Sequence of chain 1.B:
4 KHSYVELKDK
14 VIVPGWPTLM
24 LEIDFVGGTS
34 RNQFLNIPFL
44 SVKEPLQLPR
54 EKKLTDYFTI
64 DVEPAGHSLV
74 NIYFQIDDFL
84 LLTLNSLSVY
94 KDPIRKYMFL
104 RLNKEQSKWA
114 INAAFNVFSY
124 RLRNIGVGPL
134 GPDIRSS

Binding-site contacts:
Ligand atom N2 contacts residue VAL65 of chain 1.B at 3.6 Å (h-bond).
Ligand atom N3 contacts residue GLY131 of chain 1.A at 3.8 Å.
Ligand atom O6 contacts residue VAL120 of chain 1.B at 3.4 Å.
Ligand atom N2 contacts residue PHE118 of chain 1.B at 3.5 Å.
Ligand atom C2 contacts residue GLY131 of chain 1.A at 3.5 Å.
Ligand atom N2 contacts residue GLU66 of chain 1.B at 3.4 Å (salt-bridge).
Ligand atom N3 contacts residue PHE118 of chain 1.B at 3.5 Å (h-bond).
Ligand atom C2' contacts residue VAL130 of chain 1.A at 3.7 Å (hydrophobic).
Ligand atom N1 contacts residue PHE118 of chain 1.B at 3.1 Å (h-bond).
Ligand atom O1P contacts residue VAL130 of chain 1.A at 3.8 Å.
Ligand atom C5 contacts residue VAL120 of chain 1.B at 3.7 Å (hydrophobic).
Ligand atom O5' contacts residue ASN119 of chain 1.B at 3.8 Å.
Ligand atom N2 contacts residue GLY129 of chain 1.A at 3.4 Å (h-bond).
Ligand atom C8 contacts residue VAL120 of chain 1.B at 3.5 Å (hydrophobic).
Ligand atom N1 contacts residue ASP64 of chain 1.B at 3.6 Å.
Ligand atom O5' contacts residue ALA117 of chain 1.B at 2.8 Å (h-bond).
Ligand atom C6 contacts residue VAL120 of chain 1.B at 3.9 Å (hydrophobic).
Ligand atom O1P contacts residue GLY129 of chain 1.A at 3.3 Å.
Ligand atom C3' contacts residue VAL130 of chain 1.A at 3.6 Å (hydrophobic).
Ligand atom N2 contacts residue VAL130 of chain 1.A at 3.7 Å.
Ligand atom N1 contacts residue GLY131 of chain 1.A at 3.7 Å.
Ligand atom O6 contacts residue VAL65 of chain 1.B at 2.8 Å (h-bond).
Ligand atom C5 contacts residue PHE118 of chain 1.B at 3.3 Å (hydrophobic).
Ligand atom N1 contacts residue GLU66 of chain 1.B at 3.5 Å (salt-bridge).
Ligand atom O6 contacts residue ASP64 of chain 1.B at 3.4 Å.
Ligand atom C2 contacts residue PHE118 of chain 1.B at 3.3 Å (hydrophobic).
Ligand atom C5' contacts residue ALA117 of chain 1.B at 3.9 Å (hydrophobic).
Ligand atom C4 contacts residue PHE118 of chain 1.B at 3.5 Å (hydrophobic).
Ligand atom C6 contacts residue VAL65 of chain 1.B at 3.6 Å (hydrophobic).
Ligand atom N2 contacts residue GLY131 of chain 1.A at 3.5 Å (h-bond).
Ligand atom C1' contacts residue ASN119 of chain 1.B at 2.8 Å.
Ligand atom O6 contacts residue PHE118 of chain 1.B at 3.6 Å.
Ligand atom C6 contacts residue PHE118 of chain 1.B at 3.1 Å (hydrophobic).
Ligand atom C2 contacts residue VAL65 of chain 1.B at 3.7 Å (hydrophobic).
Ligand atom N1 contacts residue VAL65 of chain 1.B at 3.0 Å (h-bond).
Ligand atom O4' contacts residue ASN119 of chain 1.B at 2.8 Å (h-bond).
Ligand atom N9 contacts residue ASN119 of chain 1.B at 3.1 Å (h-bond).
Ligand atom N7 contacts residue VAL120 of chain 1.B at 3.3 Å (h-bond).
Ligand atom C8 contacts residue ASN119 of chain 1.B at 3.3 Å.
Ligand atom C2 contacts residue GLU66 of chain 1.B at 3.8 Å.

This protein binds this small molecule.
Small molecule (SMILES): Nc1nc2c(ncn2[C@@H]2O[C@H](CO)[C@@H](OP(=O)(O)O)[C@H]2O)c(=O)[nH]1

Sequence of chain 1.A:
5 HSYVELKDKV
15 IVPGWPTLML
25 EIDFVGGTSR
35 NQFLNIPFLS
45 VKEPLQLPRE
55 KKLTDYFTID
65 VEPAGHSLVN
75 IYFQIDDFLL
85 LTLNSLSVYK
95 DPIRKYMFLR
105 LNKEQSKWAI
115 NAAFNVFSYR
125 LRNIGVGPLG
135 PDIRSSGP